Binding-site contacts:
Ligand atom CZ contacts residue GLN179 of chain 1.B at 3.5 Å.
Ligand atom O contacts residue ASP81 of chain 1.B at 3.3 Å (salt-bridge).
Ligand atom CE2 contacts residue GLN179 of chain 1.B at 3.3 Å.
Ligand atom O4 contacts residue GLY50 of chain 1.B at 3.5 Å.
Ligand atom O3' contacts residue GLY198 of chain 1.B at 3.0 Å (h-bond).
Ligand atom CE2 contacts residue GLN195 of chain 1.B at 3.5 Å.
Ligand atom N contacts residue ASP81 of chain 1.B at 2.8 Å (salt-bridge).
Ligand atom C5' contacts residue PHE40 of chain 1.B at 3.6 Å (hydrophobic).
Ligand atom CE1 contacts residue ASP182 of chain 1.B at 3.2 Å.
Ligand atom OAE contacts residue ASP41 of chain 1.B at 2.9 Å (salt-bridge).
Ligand atom OH contacts residue TYR37 of chain 1.B at 2.9 Å (h-bond).
Ligand atom O2 contacts residue LEU227 of chain 1.B at 3.6 Å.
Ligand atom N contacts residue GLN201 of chain 1.B at 3.0 Å (h-bond).
Ligand atom O2' contacts residue GLY198 of chain 1.B at 2.9 Å (h-bond).
Ligand atom CZ contacts residue ASP182 of chain 1.B at 3.3 Å.
Ligand atom C4 contacts residue GLY50 of chain 1.B at 3.6 Å.
Ligand atom C5' contacts residue GLY39 of chain 1.B at 3.5 Å.
Ligand atom N contacts residue TYR175 of chain 1.B at 2.8 Å (h-bond).
Ligand atom OH contacts residue ASP182 of chain 1.B at 2.6 Å (salt-bridge).
Ligand atom N1 contacts residue GLY50 of chain 1.B at 3.6 Å (h-bond).
Ligand atom CD1 contacts residue ASP41 of chain 1.B at 3.5 Å.
Ligand atom CB contacts residue GLY39 of chain 1.B at 3.5 Å.
Ligand atom CA contacts residue GLN201 of chain 1.B at 3.4 Å.
Ligand atom O4' contacts residue PRO54 of chain 1.B at 3.5 Å.
Ligand atom O2' contacts residue ASP200 of chain 1.B at 2.6 Å (salt-bridge).
Ligand atom CD2 contacts residue GLY39 of chain 1.B at 3.4 Å.
Ligand atom N3 contacts residue GLY50 of chain 1.B at 3.2 Å (h-bond).
Ligand atom N contacts residue GLN179 of chain 1.B at 2.9 Å (h-bond).
Ligand atom N3 contacts residue LEU227 of chain 1.B at 3.6 Å.
Ligand atom O2' contacts residue GLN201 of chain 1.B at 3.4 Å.
Ligand atom C5' contacts residue HIS51 of chain 1.B at 3.6 Å.
Ligand atom CD2 contacts residue GLN179 of chain 1.B at 3.4 Å.
Ligand atom OH contacts residue GLN179 of chain 1.B at 3.5 Å.
Ligand atom C contacts residue ASP81 of chain 1.B at 3.6 Å.
Ligand atom CD1 contacts residue TYR175 of chain 1.B at 3.4 Å (hydrophobic).
Ligand atom O2 contacts residue GLY50 of chain 1.B at 3.3 Å (h-bond).
Ligand atom O3' contacts residue GLY197 of chain 1.B at 3.2 Å.
Ligand atom C2 contacts residue GLY50 of chain 1.B at 3.1 Å.
Ligand atom CE1 contacts residue LEU71 of chain 1.B at 3.6 Å (hydrophobic).
Ligand atom O5' contacts residue HIS51 of chain 1.B at 3.2 Å.

Sequence of chain 1.B:
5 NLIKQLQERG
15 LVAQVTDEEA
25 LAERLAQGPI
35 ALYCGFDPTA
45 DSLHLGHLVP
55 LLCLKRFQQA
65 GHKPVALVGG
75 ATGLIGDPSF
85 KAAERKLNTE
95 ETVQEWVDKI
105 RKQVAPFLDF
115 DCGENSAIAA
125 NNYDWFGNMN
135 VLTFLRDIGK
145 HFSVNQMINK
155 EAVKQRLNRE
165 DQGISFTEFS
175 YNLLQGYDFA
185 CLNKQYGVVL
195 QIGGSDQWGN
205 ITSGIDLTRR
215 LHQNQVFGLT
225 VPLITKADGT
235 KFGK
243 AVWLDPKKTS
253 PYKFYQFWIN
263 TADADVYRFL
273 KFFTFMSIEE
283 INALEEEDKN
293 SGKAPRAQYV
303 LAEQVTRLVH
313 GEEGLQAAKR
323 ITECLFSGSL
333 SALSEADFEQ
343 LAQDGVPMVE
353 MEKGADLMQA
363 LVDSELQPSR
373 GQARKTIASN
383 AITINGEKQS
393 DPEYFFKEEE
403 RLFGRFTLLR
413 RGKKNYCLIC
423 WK

This small molecule binds to this protein.
Small molecule (SMILES): N[C@@H](Cc1ccc(O)cc1)C(=O)NS(=O)(=O)OC[C@H]1O[C@@H](n2ccc(=O)[nH]c2=O)[C@H](O)[C@@H]1O